Sequence of chain 1.H:
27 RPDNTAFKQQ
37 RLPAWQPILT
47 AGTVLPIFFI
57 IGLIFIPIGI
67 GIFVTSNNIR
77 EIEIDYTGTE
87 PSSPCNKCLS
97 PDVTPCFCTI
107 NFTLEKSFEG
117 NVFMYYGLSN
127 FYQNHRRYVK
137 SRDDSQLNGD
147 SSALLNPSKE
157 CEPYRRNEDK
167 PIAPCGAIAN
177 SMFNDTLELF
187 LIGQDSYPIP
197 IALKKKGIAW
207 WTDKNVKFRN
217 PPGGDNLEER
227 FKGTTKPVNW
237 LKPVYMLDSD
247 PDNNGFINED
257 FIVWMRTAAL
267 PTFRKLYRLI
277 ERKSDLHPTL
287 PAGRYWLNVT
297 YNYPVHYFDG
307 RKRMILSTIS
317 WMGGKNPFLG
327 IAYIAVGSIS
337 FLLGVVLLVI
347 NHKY

Binding-site contacts:
Ligand atom C8 contacts residue GLU184 of chain 1.H at 4.2 Å.
Ligand atom O5 contacts residue TRP292 of chain 1.H at 4.1 Å.
Ligand atom C3 contacts residue PRO194 of chain 1.H at 4.0 Å (hydrophobic).
Ligand atom O6 contacts residue TRP292 of chain 1.H at 3.4 Å.
Ligand atom N2 contacts residue ASN294 of chain 1.H at 4.3 Å.
Ligand atom C1 contacts residue PHE186 of chain 1.H at 3.4 Å (hydrophobic).
Ligand atom O7 contacts residue ASN294 of chain 1.H at 2.7 Å (h-bond).
Ligand atom C6 contacts residue TRP292 of chain 1.H at 3.9 Å (hydrophobic).
Ligand atom C5 contacts residue TRP292 of chain 1.H at 4.2 Å (hydrophobic).
Ligand atom C7 contacts residue PHE186 of chain 1.H at 4.1 Å (hydrophobic).
Ligand atom N2 contacts residue PHE186 of chain 1.H at 4.0 Å.
Ligand atom C2 contacts residue ASN294 of chain 1.H at 4.0 Å.
Ligand atom C6 contacts residue THR105 of chain 1.H at 4.3 Å.
Ligand atom O7 contacts residue PHE186 of chain 1.H at 4.5 Å.
Ligand atom C4 contacts residue PRO194 of chain 1.H at 4.3 Å (hydrophobic).
Ligand atom C7 contacts residue ASN294 of chain 1.H at 3.9 Å.
Ligand atom O5 contacts residue PRO194 of chain 1.H at 3.6 Å.
Ligand atom C1 contacts residue ASN294 of chain 1.H at 3.5 Å.
Ligand atom O4 contacts residue PRO194 of chain 1.H at 4.2 Å.
Ligand atom O6 contacts residue THR105 of chain 1.H at 3.8 Å.
Ligand atom O5 contacts residue PHE186 of chain 1.H at 3.9 Å.
Ligand atom C8 contacts residue PHE186 of chain 1.H at 4.0 Å (hydrophobic).
Ligand atom C6 contacts residue LEU293 of chain 1.H at 4.4 Å (hydrophobic).
Ligand atom C5 contacts residue PRO194 of chain 1.H at 4.1 Å (hydrophobic).
Ligand atom C2 contacts residue PHE186 of chain 1.H at 4.5 Å (hydrophobic).

The small molecule below binds the protein below.
Small molecule (SMILES): CC(=O)N[C@@H]1[C@@H](O)[C@H](O)[C@@H](CO)O[C@H]1O